The small molecule below binds the protein below.
Small molecule (SMILES): CC(C)(CO)NC(=O)Nc1ccc(Cl)cc1

Sequence of chain 1.A:
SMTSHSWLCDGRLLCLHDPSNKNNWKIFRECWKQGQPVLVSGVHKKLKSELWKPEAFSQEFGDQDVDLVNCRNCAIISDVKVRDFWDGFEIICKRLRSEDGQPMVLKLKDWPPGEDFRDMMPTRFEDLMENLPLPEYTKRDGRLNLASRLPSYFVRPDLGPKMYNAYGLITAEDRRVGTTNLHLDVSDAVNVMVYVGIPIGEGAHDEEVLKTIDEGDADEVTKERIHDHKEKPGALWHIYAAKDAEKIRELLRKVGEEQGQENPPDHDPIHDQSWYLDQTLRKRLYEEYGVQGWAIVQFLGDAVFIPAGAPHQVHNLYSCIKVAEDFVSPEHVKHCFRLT

Binding-site contacts:
Ligand atom C8 contacts residue ASN42 of chain 1.A at 3.1 Å.
Ligand atom C4 contacts residue SER25 of chain 1.A at 4.1 Å.
Ligand atom C7 contacts residue ASN42 of chain 1.A at 3.6 Å.
Ligand atom C10 contacts residue ASP39 of chain 1.A at 4.2 Å.
Ligand atom C10 contacts residue ASN42 of chain 1.A at 3.4 Å.
Ligand atom O1 contacts residue THR24 of chain 1.A at 4.3 Å.
Ligand atom C8 contacts residue SER25 of chain 1.A at 4.0 Å.
Ligand atom C7 contacts residue SER25 of chain 1.A at 4.2 Å.
Ligand atom C8 contacts residue ILE48 of chain 1.A at 4.4 Å (hydrophobic).
Ligand atom C6 contacts residue SER25 of chain 1.A at 4.1 Å.
Ligand atom C5 contacts residue ASN42 of chain 1.A at 3.4 Å.
Ligand atom N1 contacts residue SER25 of chain 1.A at 4.0 Å.
Ligand atom CL contacts residue ILE48 of chain 1.A at 3.8 Å.
Ligand atom C10 contacts residue ASN45 of chain 1.A at 4.3 Å.
Ligand atom CL contacts residue ASN45 of chain 1.A at 3.8 Å.
Ligand atom C9 contacts residue ILE48 of chain 1.A at 4.4 Å (hydrophobic).
Ligand atom C4 contacts residue THR24 of chain 1.A at 4.2 Å.
Ligand atom CL contacts residue ASN44 of chain 1.A at 3.1 Å.
Ligand atom N1 contacts residue ASN42 of chain 1.A at 4.0 Å.
Ligand atom N contacts residue THR24 of chain 1.A at 4.3 Å.
Ligand atom C8 contacts residue ASN44 of chain 1.A at 4.3 Å.
Ligand atom C6 contacts residue ASN42 of chain 1.A at 3.6 Å.
Ligand atom O contacts residue MET23 of chain 1.A at 4.3 Å.
Ligand atom C9 contacts residue ASN42 of chain 1.A at 3.2 Å.
Ligand atom C8 contacts residue ASN45 of chain 1.A at 4.5 Å.
Ligand atom O contacts residue ASP39 of chain 1.A at 4.2 Å.
Ligand atom N contacts residue MET23 of chain 1.A at 4.1 Å.
Ligand atom C9 contacts residue SER25 of chain 1.A at 3.7 Å.
Ligand atom C1 contacts residue MET23 of chain 1.A at 4.4 Å (hydrophobic).
Ligand atom CL contacts residue ASN42 of chain 1.A at 3.4 Å.
Ligand atom C9 contacts residue ASN45 of chain 1.A at 3.5 Å.
Ligand atom C2 contacts residue MET23 of chain 1.A at 4.1 Å (hydrophobic).
Ligand atom O1 contacts residue SER25 of chain 1.A at 4.0 Å.
Ligand atom C10 contacts residue SER25 of chain 1.A at 3.6 Å.
Ligand atom C5 contacts residue SER25 of chain 1.A at 3.7 Å.
Ligand atom C3 contacts residue MET23 of chain 1.A at 3.7 Å (hydrophobic).